This small molecule binds to this protein.
Small molecule (SMILES): CC(=O)N[C@@H]1[C@@H](O)[C@H](O)[C@@H](CO)O[C@H]1O

Sequence of chain 1.B:
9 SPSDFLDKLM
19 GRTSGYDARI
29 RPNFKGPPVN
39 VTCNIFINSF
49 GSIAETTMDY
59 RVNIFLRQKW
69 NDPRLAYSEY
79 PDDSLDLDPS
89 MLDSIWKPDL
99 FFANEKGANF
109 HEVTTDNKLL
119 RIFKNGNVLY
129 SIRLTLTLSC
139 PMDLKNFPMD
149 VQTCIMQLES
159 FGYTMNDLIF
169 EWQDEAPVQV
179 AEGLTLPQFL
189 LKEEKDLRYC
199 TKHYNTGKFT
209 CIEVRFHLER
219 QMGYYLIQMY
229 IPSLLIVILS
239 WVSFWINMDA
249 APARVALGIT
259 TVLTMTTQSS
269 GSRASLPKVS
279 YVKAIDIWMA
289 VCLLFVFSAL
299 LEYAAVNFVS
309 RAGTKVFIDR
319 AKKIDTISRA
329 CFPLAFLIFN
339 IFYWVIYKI

Binding-site contacts:
Ligand atom O7 contacts residue ASN31 of chain 1.B at 4.3 Å.
Ligand atom C7 contacts residue ASN38 of chain 1.B at 3.5 Å.
Ligand atom C7 contacts residue PRO36 of chain 1.B at 3.8 Å (hydrophobic).
Ligand atom C4 contacts residue ASN38 of chain 1.B at 4.3 Å.
Ligand atom O7 contacts residue PRO36 of chain 1.B at 4.2 Å.
Ligand atom C2 contacts residue ASN38 of chain 1.B at 2.6 Å.
Ligand atom N2 contacts residue ASN38 of chain 1.B at 2.9 Å (h-bond).
Ligand atom O7 contacts residue ASN38 of chain 1.B at 4.3 Å.
Ligand atom C8 contacts residue PRO36 of chain 1.B at 2.9 Å (hydrophobic).
Ligand atom C8 contacts residue PRO35 of chain 1.B at 3.6 Å (hydrophobic).
Ligand atom C1 contacts residue ASN38 of chain 1.B at 1.5 Å.
Ligand atom C5 contacts residue ASN38 of chain 1.B at 3.7 Å.
Ligand atom C3 contacts residue ASN38 of chain 1.B at 3.9 Å.
Ligand atom C8 contacts residue ASN38 of chain 1.B at 4.0 Å.
Ligand atom O5 contacts residue ASN38 of chain 1.B at 2.4 Å (h-bond).